This protein binds this small molecule.
Small molecule (SMILES): O=C(O)CCCC[C@@H]1[Se]C[C@@H]2NC(=O)N[C@@H]21

Sequence of chain 1.C:
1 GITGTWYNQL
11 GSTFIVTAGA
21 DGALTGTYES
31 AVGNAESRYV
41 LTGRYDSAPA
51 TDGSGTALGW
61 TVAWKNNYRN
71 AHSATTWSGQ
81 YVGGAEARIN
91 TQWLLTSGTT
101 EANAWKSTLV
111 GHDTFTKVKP

Binding-site contacts:
Ligand atom O3 contacts residue SER12 of chain 1.C at 2.7 Å (h-bond).
Ligand atom C4 contacts residue VAL32 of chain 1.C at 3.6 Å (hydrophobic).
Ligand atom C11 contacts residue ASN34 of chain 1.C at 3.7 Å.
Ligand atom C9 contacts residue ALA35 of chain 1.C at 4.0 Å (hydrophobic).
Ligand atom O3 contacts residue ASN8 of chain 1.C at 3.0 Å (h-bond).
Ligand atom O11 contacts residue ALA71 of chain 1.C at 3.7 Å.
Ligand atom O3 contacts residue ASP113 of chain 1.C at 3.9 Å.
Ligand atom C9 contacts residue TRP64 of chain 1.C at 3.8 Å (hydrophobic).
Ligand atom N2 contacts residue SER30 of chain 1.C at 2.8 Å (h-bond).
Ligand atom C11 contacts residue SER73 of chain 1.C at 3.7 Å.
Ligand atom C5 contacts residue ASP113 of chain 1.C at 3.8 Å.
Ligand atom C7 contacts residue SER30 of chain 1.C at 3.4 Å.
Ligand atom C3 contacts residue TYR28 of chain 1.C at 3.4 Å (hydrophobic).
Ligand atom C2 contacts residue TRP105 of chain 1.A at 3.6 Å (hydrophobic).
Ligand atom O12 contacts residue GLY33 of chain 1.C at 3.5 Å.
Ligand atom C3 contacts residue SER30 of chain 1.C at 3.7 Å.
Ligand atom C10 contacts residue SER73 of chain 1.C at 3.7 Å.
Ligand atom C10 contacts residue TRP64 of chain 1.C at 3.5 Å (hydrophobic).
Ligand atom C10 contacts residue ASN34 of chain 1.C at 3.8 Å.
Ligand atom O3 contacts residue TYR28 of chain 1.C at 2.5 Å (h-bond).
Ligand atom N2 contacts residue VAL32 of chain 1.C at 3.7 Å.
Ligand atom SE1 contacts residue TRP64 of chain 1.C at 3.6 Å.
Ligand atom C7 contacts residue VAL32 of chain 1.C at 3.7 Å (hydrophobic).
Ligand atom C9 contacts residue ASN34 of chain 1.C at 4.0 Å.
Ligand atom N1 contacts residue TYR28 of chain 1.C at 3.7 Å.
Ligand atom N1 contacts residue ASP113 of chain 1.C at 2.8 Å (salt-bridge).
Ligand atom C3 contacts residue SER12 of chain 1.C at 3.5 Å.
Ligand atom O12 contacts residue ASN34 of chain 1.C at 2.9 Å (h-bond).
Ligand atom C6 contacts residue TRP93 of chain 1.C at 3.4 Å (hydrophobic).
Ligand atom SE1 contacts residue TRP77 of chain 1.C at 3.6 Å.
Ligand atom C3 contacts residue ASP113 of chain 1.C at 3.8 Å.
Ligand atom C4 contacts residue SER30 of chain 1.C at 3.8 Å.
Ligand atom SE1 contacts residue THR75 of chain 1.C at 3.3 Å.
Ligand atom C3 contacts residue ASN8 of chain 1.C at 3.6 Å.
Ligand atom O3 contacts residue SER30 of chain 1.C at 3.9 Å.
Ligand atom C8 contacts residue TRP64 of chain 1.C at 3.6 Å (hydrophobic).
Ligand atom N2 contacts residue SER12 of chain 1.C at 4.0 Å.
Ligand atom C4 contacts residue TRP105 of chain 1.A at 3.9 Å (hydrophobic).
Ligand atom O11 contacts residue SER73 of chain 1.C at 2.8 Å (h-bond).
Ligand atom N1 contacts residue ASN8 of chain 1.C at 3.6 Å.

Sequence of chain 1.A:
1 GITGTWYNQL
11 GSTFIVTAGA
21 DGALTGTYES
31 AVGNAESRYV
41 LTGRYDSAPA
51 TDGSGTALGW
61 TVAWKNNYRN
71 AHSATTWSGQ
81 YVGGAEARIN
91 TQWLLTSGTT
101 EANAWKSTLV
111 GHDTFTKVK